Binding-site contacts:
Ligand atom O6 contacts residue ALA14 of chain 1.B at 3.0 Å (h-bond).
Ligand atom O2 contacts residue ARG10 of chain 1.B at 3.0 Å (salt-bridge).
Ligand atom N2 contacts residue ASP9 of chain 1.B at 3.0 Å (salt-bridge).
Ligand atom O4' contacts residue TRP22 of chain 1.B at 3.0 Å.
Ligand atom C6 contacts residue TRP22 of chain 1.B at 3.2 Å (hydrophobic).
Ligand atom N4 contacts residue TRP22 of chain 1.B at 3.4 Å.
Ligand atom O6 contacts residue ALA23 of chain 1.B at 3.0 Å (h-bond).
Ligand atom O5' contacts residue ALA23 of chain 1.B at 3.5 Å.
Ligand atom C2 contacts residue TRP22 of chain 1.B at 3.5 Å (hydrophobic).
Ligand atom C5 contacts residue TRP22 of chain 1.B at 3.3 Å (hydrophobic).
Ligand atom N2 contacts residue ARG10 of chain 1.B at 3.5 Å.
Ligand atom C8 contacts residue TRP22 of chain 1.B at 3.4 Å (hydrophobic).
Ligand atom N7 contacts residue LEU8 of chain 1.B at 3.4 Å.
Ligand atom OP2 contacts residue ARG10 of chain 1.B at 2.8 Å (salt-bridge).
Ligand atom C6 contacts residue ALA14 of chain 1.B at 3.5 Å (hydrophobic).
Ligand atom N1 contacts residue TRP22 of chain 1.B at 3.3 Å.
Ligand atom C5 contacts residue TRP22 of chain 1.B at 3.3 Å (hydrophobic).
Ligand atom OP2 contacts residue TYR15 of chain 1.B at 3.3 Å.
Ligand atom O5' contacts residue TYR15 of chain 1.B at 3.3 Å.
Ligand atom OP2 contacts residue LYS24 of chain 1.B at 2.8 Å (salt-bridge).
Ligand atom C5 contacts residue ALA14 of chain 1.B at 3.5 Å (hydrophobic).
Ligand atom N3 contacts residue ARG10 of chain 1.B at 2.9 Å (salt-bridge).
Ligand atom C5' contacts residue ARG10 of chain 1.B at 3.3 Å.
Ligand atom N4 contacts residue ASP11 of chain 1.B at 3.0 Å (salt-bridge).
Ligand atom C2 contacts residue ARG10 of chain 1.B at 3.0 Å.
Ligand atom C4' contacts residue ARG10 of chain 1.B at 3.5 Å.
Ligand atom N7 contacts residue TRP22 of chain 1.B at 3.5 Å.
Ligand atom C4 contacts residue TRP22 of chain 1.B at 3.2 Å (hydrophobic).
Ligand atom C6 contacts residue TRP22 of chain 1.B at 3.1 Å (hydrophobic).
Ligand atom N3 contacts residue TRP22 of chain 1.B at 3.3 Å.
Ligand atom N3 contacts residue ASP11 of chain 1.B at 3.3 Å (salt-bridge).
Ligand atom C2' contacts residue TRP22 of chain 1.B at 3.3 Å (hydrophobic).
Ligand atom N1 contacts residue TRP22 of chain 1.B at 3.3 Å (h-bond).
Ligand atom O6 contacts residue TRP22 of chain 1.B at 3.1 Å (h-bond).
Ligand atom C4 contacts residue TRP22 of chain 1.B at 3.5 Å (hydrophobic).
Ligand atom N9 contacts residue TRP22 of chain 1.B at 3.2 Å.
Ligand atom C8 contacts residue LYS24 of chain 1.B at 3.4 Å.
Ligand atom C1' contacts residue TRP22 of chain 1.B at 3.5 Å (hydrophobic).
Ligand atom C2' contacts residue ALA14 of chain 1.B at 3.3 Å (hydrophobic).
Ligand atom OP2 contacts residue LYS29 of chain 1.B at 3.1 Å.

Sequence of chain 1.B:
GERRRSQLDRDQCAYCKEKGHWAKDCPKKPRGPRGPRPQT

The protein below binds the small molecule below.
Small molecule (SMILES): Nc1ccn([C@H]2C[C@H](O[P](=O)(O)OC[C@H]3O[C@@H](n4cnc5c(=O)[nH]c(N)nc54)C[C@@H]3O[P](=O)(O)OC[C@H]3O[C@@H](n4ccc(N)nc4=O)C[C@@H]3O[P](=O)(O)OC[C@H]3O[C@@H](n4ccc(N)nc4=O)C[C@@H]3O)[C@@H](CO[P](=O)(O)O[C@H]3C[C@H](n4cnc5c4NC=NC5N)O[C@@H]3CO)O2)c(=O)n1